Sequence of chain 4.E:
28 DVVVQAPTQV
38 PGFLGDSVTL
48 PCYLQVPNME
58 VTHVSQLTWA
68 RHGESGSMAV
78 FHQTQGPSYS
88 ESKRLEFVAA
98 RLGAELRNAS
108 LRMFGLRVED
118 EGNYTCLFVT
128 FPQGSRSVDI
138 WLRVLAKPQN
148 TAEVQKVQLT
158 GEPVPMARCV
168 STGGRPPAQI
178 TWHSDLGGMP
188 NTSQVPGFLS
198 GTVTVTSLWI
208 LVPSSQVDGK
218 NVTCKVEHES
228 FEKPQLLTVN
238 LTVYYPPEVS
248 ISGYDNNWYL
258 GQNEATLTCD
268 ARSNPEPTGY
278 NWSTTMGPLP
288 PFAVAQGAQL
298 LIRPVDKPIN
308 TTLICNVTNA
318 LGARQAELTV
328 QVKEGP

The small molecule below binds the protein below.
Small molecule (SMILES): CC(=O)N[C@H]1[C@H](O[C@H]2[C@H](O)[C@@H](NC(C)=O)CO[C@@H]2CO[C@@H]2O[C@@H](C)[C@@H](O)[C@@H](O)[C@@H]2O)O[C@H](CO)[C@@H](O[C@@H]2O[C@H](CO)[C@@H](O)[C@H](O)[C@@H]2O)[C@@H]1O

Binding-site contacts:
Ligand atom O5 contacts residue ASN307 of chain 4.E at 2.3 Å (h-bond).
Ligand atom C1 contacts residue ASN307 of chain 4.E at 1.4 Å.
Ligand atom C8 contacts residue ILE306 of chain 4.E at 3.7 Å (hydrophobic).
Ligand atom C8 contacts residue PRO305 of chain 4.E at 2.9 Å (hydrophobic).
Ligand atom C5 contacts residue ASN307 of chain 4.E at 3.6 Å.
Ligand atom O6 contacts residue GLN328 of chain 4.E at 4.3 Å.
Ligand atom C2 contacts residue ASN307 of chain 4.E at 2.5 Å.
Ligand atom C8 contacts residue ASN307 of chain 4.E at 4.5 Å.
Ligand atom N2 contacts residue ASN307 of chain 4.E at 3.0 Å (h-bond).
Ligand atom C7 contacts residue PRO305 of chain 4.E at 4.3 Å (hydrophobic).
Ligand atom C4 contacts residue ASN307 of chain 4.E at 4.2 Å.
Ligand atom C7 contacts residue ASN307 of chain 4.E at 4.1 Å.
Ligand atom C3 contacts residue ASN307 of chain 4.E at 3.8 Å.